A protein and the small-molecule ligand that binds it are described below.
Small molecule (SMILES): CC[C@H](NC(=O)[C@H](C)NC)C(=O)N1C[C@@H](O)C[C@H]1Cc1c(-c2[nH]c3cc(F)ccc3c2C[C@@H]2C[C@H](O)CN2C(=O)[C@H](CC)NC(=O)[C@H](C)NC)[nH]c2cc(F)ccc12

Sequence of chain 1.B:
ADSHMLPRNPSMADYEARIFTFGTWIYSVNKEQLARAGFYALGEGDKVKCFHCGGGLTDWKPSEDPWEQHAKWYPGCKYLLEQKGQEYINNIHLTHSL

Binding-site contacts:
Ligand atom C0B contacts residue LYS61 of chain 1.B at 3.9 Å.
Ligand atom CG7 contacts residue THR58 of chain 1.B at 3.8 Å.
Ligand atom O2B contacts residue THR58 of chain 1.B at 2.7 Å (h-bond).
Ligand atom CB6 contacts residue THR58 of chain 1.B at 3.5 Å.
Ligand atom CB6 contacts residue GLU64 of chain 1.B at 3.6 Å.
Ligand atom FB contacts residue LYS49 of chain 1.B at 3.3 Å.
Ligand atom CB8 contacts residue GLY56 of chain 1.B at 3.6 Å.
Ligand atom CG2 contacts residue ASP59 of chain 1.B at 3.5 Å.
Ligand atom N2B contacts residue THR58 of chain 1.B at 3.0 Å (h-bond).
Ligand atom CA6 contacts residue ASP59 of chain 1.B at 3.6 Å.
Ligand atom CA8 contacts residue GLY56 of chain 1.B at 3.1 Å.
Ligand atom O1B contacts residue GLN69 of chain 1.B at 3.6 Å (h-bond).
Ligand atom CZ8 contacts residue VAL48 of chain 1.B at 3.6 Å (hydrophobic).
Ligand atom O2B contacts residue LEU57 of chain 1.B at 3.3 Å.
Ligand atom CG2 contacts residue THR58 of chain 1.B at 3.6 Å.
Ligand atom N1B contacts residue GLN69 of chain 1.B at 3.6 Å (h-bond).
Ligand atom C1B contacts residue THR58 of chain 1.B at 3.6 Å.
Ligand atom CA6 contacts residue THR58 of chain 1.B at 3.3 Å.
Ligand atom OG3 contacts residue LYS47 of chain 1.B at 2.7 Å (salt-bridge).
Ligand atom CB2 contacts residue ASP59 of chain 1.B at 3.6 Å.
Ligand atom FB contacts residue LEU42 of chain 1.B at 3.1 Å.
Ligand atom CB6 contacts residue GLN69 of chain 1.B at 3.8 Å.
Ligand atom CB8 contacts residue TYR74 of chain 1.B at 3.3 Å (hydrophobic).
Ligand atom C1B contacts residue TRP73 of chain 1.B at 3.7 Å (hydrophobic).
Ligand atom CE8 contacts residue LEU57 of chain 1.B at 3.4 Å (hydrophobic).
Ligand atom CG8 contacts residue TYR74 of chain 1.B at 3.4 Å (hydrophobic).
Ligand atom C0B contacts residue GLU64 of chain 1.B at 3.1 Å.
Ligand atom FB contacts residue LYS47 of chain 1.B at 3.8 Å.
Ligand atom CA6 contacts residue GLU64 of chain 1.B at 3.5 Å.
Ligand atom CH7 contacts residue LYS47 of chain 1.B at 3.9 Å.
Ligand atom N3B contacts residue GLY56 of chain 1.B at 3.9 Å.
Ligand atom N1B contacts residue ASP59 of chain 1.B at 3.7 Å.
Ligand atom CE8 contacts residue GLY56 of chain 1.B at 3.3 Å.
Ligand atom N1B contacts residue GLU64 of chain 1.B at 2.5 Å (salt-bridge).
Ligand atom OG8 contacts residue TRP73 of chain 1.B at 3.7 Å.
Ligand atom CZ8 contacts residue GLY56 of chain 1.B at 3.5 Å.
Ligand atom O1B contacts residue TRP73 of chain 1.B at 2.9 Å (h-bond).
Ligand atom CZ8 contacts residue LEU57 of chain 1.B at 3.5 Å (hydrophobic).
Ligand atom CD8 contacts residue TRP73 of chain 1.B at 3.8 Å (hydrophobic).
Ligand atom C0B contacts residue ASP59 of chain 1.B at 3.5 Å.